A small-molecule ligand and the protein it binds are described below.
Small molecule (SMILES): Nc1nc2c(ncn2[C@@H]2O[C@H](CO[P](=O)(O)O[P](=O)(O)NP(=O)(O)O)[C@@H](O)[C@H]2O)c(=O)[nH]1

Sequence of chain 1.E:
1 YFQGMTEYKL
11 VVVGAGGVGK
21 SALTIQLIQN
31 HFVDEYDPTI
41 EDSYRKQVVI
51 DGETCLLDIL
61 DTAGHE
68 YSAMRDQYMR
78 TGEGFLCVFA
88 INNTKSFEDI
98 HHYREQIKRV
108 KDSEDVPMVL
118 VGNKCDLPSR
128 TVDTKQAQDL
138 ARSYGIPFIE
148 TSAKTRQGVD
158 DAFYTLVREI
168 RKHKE

Binding-site contacts:
Ligand atom O6 contacts residue SER149 of chain 1.E at 3.4 Å.
Ligand atom O6 contacts residue ALA150 of chain 1.E at 2.7 Å (h-bond).
Ligand atom C8 contacts residue ALA22 of chain 1.E at 3.5 Å (hydrophobic).
Ligand atom O1B contacts residue LYS20 of chain 1.E at 3.5 Å (salt-bridge).
Ligand atom O2' contacts residue PHE32 of chain 1.E at 3.4 Å.
Ligand atom O1B contacts residue SER21 of chain 1.E at 2.9 Å (h-bond).
Ligand atom C2' contacts residue VAL33 of chain 1.E at 3.5 Å (hydrophobic).
Ligand atom O1G contacts residue MG1 of chain 1.S at 2.2 Å.
Ligand atom O1G contacts residue THR39 of chain 1.E at 3.0 Å (h-bond).
Ligand atom PB contacts residue MG1 of chain 1.S at 3.3 Å.
Ligand atom O3G contacts residue PRO38 of chain 1.E at 3.4 Å.
Ligand atom O6 contacts residue ASP123 of chain 1.E at 3.5 Å (salt-bridge).
Ligand atom O6 contacts residue ASN120 of chain 1.E at 3.3 Å (h-bond).
Ligand atom O3' contacts residue ASP34 of chain 1.E at 2.9 Å (salt-bridge).
Ligand atom O2' contacts residue VAL33 of chain 1.E at 2.6 Å (h-bond).
Ligand atom O2' contacts residue ASP34 of chain 1.E at 3.2 Å (salt-bridge).
Ligand atom O2G contacts residue GLY16 of chain 1.E at 3.5 Å.
Ligand atom O4' contacts residue LYS121 of chain 1.E at 3.3 Å (salt-bridge).
Ligand atom O2B contacts residue VAL18 of chain 1.E at 3.2 Å (h-bond).
Ligand atom N7 contacts residue ASN120 of chain 1.E at 3.2 Å (h-bond).
Ligand atom C3' contacts residue GLU35 of chain 1.E at 3.6 Å.
Ligand atom N1 contacts residue ASP123 of chain 1.E at 2.8 Å (salt-bridge).
Ligand atom O2B contacts residue GLY19 of chain 1.E at 3.0 Å (h-bond).
Ligand atom O1B contacts residue MG1 of chain 1.S at 2.1 Å.
Ligand atom N3B contacts residue GLY17 of chain 1.E at 3.1 Å (h-bond).
Ligand atom PG contacts residue MG1 of chain 1.S at 3.3 Å.
Ligand atom PB contacts residue LYS20 of chain 1.E at 3.6 Å.
Ligand atom O2G contacts residue LYS20 of chain 1.E at 2.7 Å (salt-bridge).
Ligand atom O3A contacts residue GLY19 of chain 1.E at 3.2 Å (h-bond).
Ligand atom C8 contacts residue GLY19 of chain 1.E at 3.6 Å.
Ligand atom N2 contacts residue ASP123 of chain 1.E at 2.9 Å (salt-bridge).
Ligand atom O2B contacts residue LYS20 of chain 1.E at 2.9 Å (salt-bridge).
Ligand atom O2B contacts residue GLY17 of chain 1.E at 3.5 Å (h-bond).
Ligand atom N3B contacts residue MG1 of chain 1.S at 3.5 Å.
Ligand atom O1A contacts residue ALA22 of chain 1.E at 2.8 Å (h-bond).
Ligand atom O2G contacts residue GLY64 of chain 1.E at 2.8 Å (h-bond).
Ligand atom O6 contacts residue LYS121 of chain 1.E at 3.4 Å.
Ligand atom N2 contacts residue LEU124 of chain 1.E at 3.6 Å.
Ligand atom O1A contacts residue GLY19 of chain 1.E at 3.3 Å.
Ligand atom O1A contacts residue SER21 of chain 1.E at 3.3 Å (h-bond).